This protein binds this small molecule.
Small molecule (SMILES): COc1cc2c(cc1OC)[C@H](Cc1c[nH]c3ccccc13)N(C=O)CC2

Binding-site contacts:
Ligand atom C20 contacts residue MET293 of chain 1.A at 3.3 Å (hydrophobic).
Ligand atom C21 contacts residue MET293 of chain 1.A at 3.6 Å (hydrophobic).
Ligand atom C11 contacts residue MET293 of chain 1.A at 3.5 Å (hydrophobic).
Ligand atom O2 contacts residue GLN305 of chain 1.A at 2.8 Å (h-bond).
Ligand atom C1 contacts residue ILE272 of chain 1.A at 3.8 Å (hydrophobic).
Ligand atom C2 contacts residue ILE272 of chain 1.A at 3.6 Å (hydrophobic).
Ligand atom O1 contacts residue GLN305 of chain 1.A at 3.1 Å (h-bond).
Ligand atom C3 contacts residue GLN305 of chain 1.A at 3.9 Å.
Ligand atom C15 contacts residue MET209 of chain 1.A at 3.7 Å (hydrophobic).
Ligand atom C2 contacts residue PHE308 of chain 1.A at 3.4 Å (hydrophobic).
Ligand atom O2 contacts residue PHE308 of chain 1.A at 3.5 Å.
Ligand atom C5 contacts residue ILE272 of chain 1.A at 4.0 Å (hydrophobic).
Ligand atom C9 contacts residue ILE272 of chain 1.A at 4.1 Å (hydrophobic).
Ligand atom C11 contacts residue SER304 of chain 1.A at 4.2 Å.
Ligand atom C4 contacts residue PHE276 of chain 1.A at 4.1 Å (hydrophobic).
Ligand atom C3 contacts residue ILE272 of chain 1.A at 4.0 Å (hydrophobic).
Ligand atom C6 contacts residue PHE308 of chain 1.A at 4.0 Å (hydrophobic).
Ligand atom O1 contacts residue PHE308 of chain 1.A at 3.7 Å.
Ligand atom O3 contacts residue PHE276 of chain 1.A at 3.8 Å.
Ligand atom C10 contacts residue ASN257 of chain 1.A at 3.8 Å.
Ligand atom C10 contacts residue GLN305 of chain 1.A at 4.0 Å.
Ligand atom C5 contacts residue PHE308 of chain 1.A at 4.0 Å (hydrophobic).
Ligand atom C2 contacts residue GLN305 of chain 1.A at 4.0 Å.
Ligand atom C1 contacts residue PHE308 of chain 1.A at 3.8 Å (hydrophobic).
Ligand atom C11 contacts residue GLN305 of chain 1.A at 3.5 Å.
Ligand atom C10 contacts residue TRP268 of chain 1.A at 4.1 Å (hydrophobic).
Ligand atom C5 contacts residue PHE276 of chain 1.A at 4.2 Å (hydrophobic).
Ligand atom C13 contacts residue PHE308 of chain 1.A at 3.8 Å (hydrophobic).
Ligand atom C10 contacts residue THR269 of chain 1.A at 4.0 Å.
Ligand atom C19 contacts residue MET293 of chain 1.A at 3.7 Å (hydrophobic).
Ligand atom C6 contacts residue ILE272 of chain 1.A at 3.8 Å (hydrophobic).
Ligand atom C4 contacts residue PHE308 of chain 1.A at 3.9 Å (hydrophobic).
Ligand atom O1 contacts residue ILE272 of chain 1.A at 3.5 Å.
Ligand atom C9 contacts residue TYR95 of chain 1.A at 3.6 Å (hydrophobic).
Ligand atom C3 contacts residue PHE308 of chain 1.A at 3.5 Å (hydrophobic).
Ligand atom C21 contacts residue PHE308 of chain 1.A at 4.1 Å (hydrophobic).
Ligand atom C10 contacts residue ILE272 of chain 1.A at 3.8 Å (hydrophobic).
Ligand atom C12 contacts residue HIS96 of chain 1.A at 3.9 Å.
Ligand atom C11 contacts residue PHE308 of chain 1.A at 3.8 Å (hydrophobic).
Ligand atom C7 contacts residue PHE276 of chain 1.A at 4.0 Å (hydrophobic).

Sequence of chain 1.A:
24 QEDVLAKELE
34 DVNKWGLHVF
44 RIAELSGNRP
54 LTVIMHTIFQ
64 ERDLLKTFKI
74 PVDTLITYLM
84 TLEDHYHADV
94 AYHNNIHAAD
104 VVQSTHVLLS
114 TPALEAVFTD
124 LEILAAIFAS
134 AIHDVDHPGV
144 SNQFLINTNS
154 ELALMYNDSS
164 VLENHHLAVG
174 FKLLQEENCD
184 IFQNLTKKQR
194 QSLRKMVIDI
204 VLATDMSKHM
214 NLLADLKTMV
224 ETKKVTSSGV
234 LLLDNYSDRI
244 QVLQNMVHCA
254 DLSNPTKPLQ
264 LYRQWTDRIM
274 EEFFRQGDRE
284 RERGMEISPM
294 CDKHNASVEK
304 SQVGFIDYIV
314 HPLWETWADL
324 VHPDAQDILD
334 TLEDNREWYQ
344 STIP